This small molecule binds to this protein.
Small molecule (SMILES): C[C@@H](NC(=O)[C@H](Cc1ccc(O)cc1)NC(=O)OCc1ccccc1)C(=O)O

Sequence of chain 1.BA:
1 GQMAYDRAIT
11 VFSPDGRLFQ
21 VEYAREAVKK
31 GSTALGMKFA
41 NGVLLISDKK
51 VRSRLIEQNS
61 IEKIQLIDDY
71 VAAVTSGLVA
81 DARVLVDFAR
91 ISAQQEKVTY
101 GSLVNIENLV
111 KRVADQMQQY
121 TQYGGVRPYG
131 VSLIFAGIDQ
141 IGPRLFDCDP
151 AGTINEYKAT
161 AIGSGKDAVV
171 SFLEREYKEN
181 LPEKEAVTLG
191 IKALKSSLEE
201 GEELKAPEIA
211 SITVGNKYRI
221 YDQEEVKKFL

Sequence of chain 1.AA:
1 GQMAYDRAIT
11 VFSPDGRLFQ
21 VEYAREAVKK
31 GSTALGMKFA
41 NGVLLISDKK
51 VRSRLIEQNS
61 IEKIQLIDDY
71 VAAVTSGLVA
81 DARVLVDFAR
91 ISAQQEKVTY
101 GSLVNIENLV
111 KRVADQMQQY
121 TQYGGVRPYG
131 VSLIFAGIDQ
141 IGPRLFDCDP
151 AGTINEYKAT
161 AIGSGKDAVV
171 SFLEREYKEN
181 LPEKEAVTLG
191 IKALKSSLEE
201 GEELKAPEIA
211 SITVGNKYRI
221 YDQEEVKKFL

Binding-site contacts:
Ligand atom C15 contacts residue ARG25 of chain 1.AA at 3.0 Å.
Ligand atom C18 contacts residue ARG25 of chain 1.AA at 3.8 Å.
Ligand atom C13 contacts residue ARG25 of chain 1.AA at 3.8 Å.
Ligand atom O6 contacts residue LYS63 of chain 1.BA at 3.3 Å (salt-bridge).
Ligand atom O3 contacts residue LEU78 of chain 1.BA at 3.3 Å.
Ligand atom O2 contacts residue GLY16 of chain 1.AA at 2.7 Å (h-bond).
Ligand atom C17 contacts residue VAL21 of chain 1.AA at 3.8 Å (hydrophobic).
Ligand atom O6 contacts residue SER32 of chain 1.BA at 2.5 Å (h-bond).
Ligand atom C20 contacts residue LYS63 of chain 1.BA at 3.5 Å.
Ligand atom O2 contacts residue ARG17 of chain 1.AA at 3.6 Å.
Ligand atom O5 contacts residue SER76 of chain 1.BA at 3.2 Å.
Ligand atom O3 contacts residue VAL79 of chain 1.BA at 3.0 Å (h-bond).
Ligand atom C10 contacts residue GLY16 of chain 1.AA at 3.8 Å.
Ligand atom C1 contacts residue VAL79 of chain 1.BA at 3.5 Å (hydrophobic).
Ligand atom C2 contacts residue VAL79 of chain 1.BA at 3.8 Å (hydrophobic).
Ligand atom C10 contacts residue LEU78 of chain 1.BA at 3.2 Å (hydrophobic).
Ligand atom C19 contacts residue ARG25 of chain 1.AA at 3.6 Å.
Ligand atom C11 contacts residue ALA27 of chain 1.BA at 3.5 Å (hydrophobic).
Ligand atom C10 contacts residue ALA27 of chain 1.BA at 3.7 Å (hydrophobic).
Ligand atom C11 contacts residue LEU78 of chain 1.BA at 3.7 Å (hydrophobic).
Ligand atom O6 contacts residue GLY31 of chain 1.BA at 3.5 Å.
Ligand atom O5 contacts residue SER32 of chain 1.BA at 3.5 Å (h-bond).
Ligand atom C9 contacts residue LYS30 of chain 1.BA at 3.9 Å.
Ligand atom C20 contacts residue GLY31 of chain 1.BA at 3.5 Å.
Ligand atom C9 contacts residue GLY16 of chain 1.AA at 3.6 Å.
Ligand atom C17 contacts residue ARG25 of chain 1.AA at 3.6 Å.
Ligand atom O1 contacts residue VAL79 of chain 1.BA at 3.7 Å.
Ligand atom N1 contacts residue GLY77 of chain 1.BA at 3.1 Å (h-bond).
Ligand atom C9 contacts residue LEU78 of chain 1.BA at 3.7 Å (hydrophobic).
Ligand atom C16 contacts residue ARG25 of chain 1.AA at 3.2 Å.
Ligand atom O5 contacts residue LYS63 of chain 1.BA at 3.1 Å (salt-bridge).
Ligand atom C14 contacts residue ARG25 of chain 1.AA at 3.3 Å.
Ligand atom C16 contacts residue ALA151 of chain 1.AA at 3.7 Å (hydrophobic).
Ligand atom O5 contacts residue GLY31 of chain 1.BA at 3.4 Å.
Ligand atom C3 contacts residue GLY77 of chain 1.BA at 3.6 Å.
Ligand atom C20 contacts residue SER32 of chain 1.BA at 3.3 Å.
Ligand atom C2 contacts residue GLY77 of chain 1.BA at 3.3 Å.
Ligand atom C3 contacts residue VAL79 of chain 1.BA at 3.7 Å (hydrophobic).
Ligand atom C4 contacts residue GLY77 of chain 1.BA at 3.3 Å.
Ligand atom O5 contacts residue GLY77 of chain 1.BA at 3.1 Å (h-bond).